A small-molecule ligand and the protein it binds are described below.
Small molecule (SMILES): Cc1cc(CCCOc2c(C)cc(-c3noc(C(F)(F)F)n3)cc2C)on1

Binding-site contacts:
Ligand atom CM3 contacts residue THR97 of chain 3.A at 3.9 Å.
Ligand atom N3A contacts residue ILE184 of chain 3.A at 3.9 Å.
Ligand atom N3A contacts residue PHE147 of chain 3.A at 3.6 Å.
Ligand atom CM4 contacts residue ALA145 of chain 3.A at 3.5 Å (hydrophobic).
Ligand atom CM6 contacts residue MET187 of chain 3.A at 3.8 Å (hydrophobic).
Ligand atom O1A contacts residue ILE182 of chain 3.A at 3.9 Å.
Ligand atom C6B contacts residue ILE184 of chain 3.A at 3.7 Å (hydrophobic).
Ligand atom F2 contacts residue ALA169 of chain 3.A at 2.2 Å.
Ligand atom CM6 contacts residue ILE184 of chain 3.A at 3.5 Å (hydrophobic).
Ligand atom N3A contacts residue ILE182 of chain 3.A at 3.0 Å.
Ligand atom F2 contacts residue PHE147 of chain 3.A at 3.2 Å.
Ligand atom O1B contacts residue ILE95 of chain 3.A at 3.0 Å.
Ligand atom O1A contacts residue ALA145 of chain 3.A at 3.8 Å.
Ligand atom N1A contacts residue LEU220 of chain 3.A at 3.0 Å.
Ligand atom C3B contacts residue ILE119 of chain 3.A at 3.5 Å (hydrophobic).
Ligand atom CM4 contacts residue ALA169 of chain 3.A at 3.5 Å (hydrophobic).
Ligand atom F1 contacts residue SER170 of chain 3.A at 3.7 Å.
Ligand atom F2 contacts residue MET146 of chain 3.A at 3.7 Å.
Ligand atom CM2 contacts residue ILE119 of chain 3.A at 3.5 Å (hydrophobic).
Ligand atom CM6 contacts residue ILE217 of chain 3.A at 3.4 Å (hydrophobic).
Ligand atom F1 contacts residue ALA145 of chain 3.A at 3.0 Å.
Ligand atom C6B contacts residue ILE95 of chain 3.A at 3.6 Å (hydrophobic).
Ligand atom C2A contacts residue ILE182 of chain 3.A at 3.6 Å (hydrophobic).
Ligand atom C3A contacts residue ILE182 of chain 3.A at 3.2 Å (hydrophobic).
Ligand atom C5B contacts residue ILE184 of chain 3.A at 3.4 Å (hydrophobic).
Ligand atom O1 contacts residue ILE217 of chain 3.A at 3.2 Å.
Ligand atom F3 contacts residue LEU14 of chain 4.B at 3.9 Å.
Ligand atom F3 contacts residue ALA24 of chain 3.B at 3.9 Å.
Ligand atom C2A contacts residue LEU220 of chain 3.A at 3.8 Å (hydrophobic).
Ligand atom CM2 contacts residue TRP93 of chain 3.A at 3.9 Å (hydrophobic).
Ligand atom C2B contacts residue ILE119 of chain 3.A at 3.5 Å (hydrophobic).
Ligand atom F3 contacts residue ILE182 of chain 3.A at 3.2 Å.
Ligand atom F3 contacts residue ALA169 of chain 3.A at 3.7 Å.
Ligand atom C4 contacts residue PHE115 of chain 3.A at 3.3 Å (hydrophobic).
Ligand atom C1B contacts residue ILE95 of chain 3.A at 3.5 Å (hydrophobic).
Ligand atom CM4 contacts residue ILE182 of chain 3.A at 3.6 Å (hydrophobic).
Ligand atom F2 contacts residue ALA145 of chain 3.A at 3.0 Å.
Ligand atom O1A contacts residue LEU220 of chain 3.A at 3.4 Å.
Ligand atom F1 contacts residue VAL171 of chain 3.A at 3.0 Å.
Ligand atom F2 contacts residue SER170 of chain 3.A at 3.5 Å.

Sequence of chain 4.B:
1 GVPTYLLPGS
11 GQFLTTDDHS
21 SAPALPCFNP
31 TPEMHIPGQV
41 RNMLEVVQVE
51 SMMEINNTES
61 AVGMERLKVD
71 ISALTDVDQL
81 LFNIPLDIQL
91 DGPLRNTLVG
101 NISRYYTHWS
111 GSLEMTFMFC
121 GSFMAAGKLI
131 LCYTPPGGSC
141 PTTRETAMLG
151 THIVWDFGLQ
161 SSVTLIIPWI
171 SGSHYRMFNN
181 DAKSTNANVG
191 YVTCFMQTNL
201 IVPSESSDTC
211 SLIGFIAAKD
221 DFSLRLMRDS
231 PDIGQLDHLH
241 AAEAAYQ

Sequence of chain 3.B:
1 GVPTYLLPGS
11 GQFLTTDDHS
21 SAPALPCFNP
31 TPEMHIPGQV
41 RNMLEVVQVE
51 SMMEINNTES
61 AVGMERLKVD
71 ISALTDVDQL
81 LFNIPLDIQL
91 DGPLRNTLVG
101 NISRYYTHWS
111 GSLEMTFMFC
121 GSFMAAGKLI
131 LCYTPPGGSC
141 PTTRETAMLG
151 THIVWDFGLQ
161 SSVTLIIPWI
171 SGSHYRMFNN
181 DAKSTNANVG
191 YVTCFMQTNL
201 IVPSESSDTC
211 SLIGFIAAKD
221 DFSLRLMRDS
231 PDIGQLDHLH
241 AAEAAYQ

Sequence of chain 3.A:
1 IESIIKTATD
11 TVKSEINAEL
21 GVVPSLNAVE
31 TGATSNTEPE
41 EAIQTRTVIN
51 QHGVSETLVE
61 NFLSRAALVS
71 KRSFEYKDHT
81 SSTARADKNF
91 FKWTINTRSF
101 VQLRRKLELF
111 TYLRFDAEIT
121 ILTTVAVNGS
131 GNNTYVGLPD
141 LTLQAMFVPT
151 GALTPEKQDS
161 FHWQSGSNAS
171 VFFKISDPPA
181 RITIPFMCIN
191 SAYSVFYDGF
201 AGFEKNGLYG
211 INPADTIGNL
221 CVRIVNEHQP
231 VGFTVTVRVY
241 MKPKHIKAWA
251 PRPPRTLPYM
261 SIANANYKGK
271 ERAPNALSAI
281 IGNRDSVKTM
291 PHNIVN